Sequence of chain 1.G:
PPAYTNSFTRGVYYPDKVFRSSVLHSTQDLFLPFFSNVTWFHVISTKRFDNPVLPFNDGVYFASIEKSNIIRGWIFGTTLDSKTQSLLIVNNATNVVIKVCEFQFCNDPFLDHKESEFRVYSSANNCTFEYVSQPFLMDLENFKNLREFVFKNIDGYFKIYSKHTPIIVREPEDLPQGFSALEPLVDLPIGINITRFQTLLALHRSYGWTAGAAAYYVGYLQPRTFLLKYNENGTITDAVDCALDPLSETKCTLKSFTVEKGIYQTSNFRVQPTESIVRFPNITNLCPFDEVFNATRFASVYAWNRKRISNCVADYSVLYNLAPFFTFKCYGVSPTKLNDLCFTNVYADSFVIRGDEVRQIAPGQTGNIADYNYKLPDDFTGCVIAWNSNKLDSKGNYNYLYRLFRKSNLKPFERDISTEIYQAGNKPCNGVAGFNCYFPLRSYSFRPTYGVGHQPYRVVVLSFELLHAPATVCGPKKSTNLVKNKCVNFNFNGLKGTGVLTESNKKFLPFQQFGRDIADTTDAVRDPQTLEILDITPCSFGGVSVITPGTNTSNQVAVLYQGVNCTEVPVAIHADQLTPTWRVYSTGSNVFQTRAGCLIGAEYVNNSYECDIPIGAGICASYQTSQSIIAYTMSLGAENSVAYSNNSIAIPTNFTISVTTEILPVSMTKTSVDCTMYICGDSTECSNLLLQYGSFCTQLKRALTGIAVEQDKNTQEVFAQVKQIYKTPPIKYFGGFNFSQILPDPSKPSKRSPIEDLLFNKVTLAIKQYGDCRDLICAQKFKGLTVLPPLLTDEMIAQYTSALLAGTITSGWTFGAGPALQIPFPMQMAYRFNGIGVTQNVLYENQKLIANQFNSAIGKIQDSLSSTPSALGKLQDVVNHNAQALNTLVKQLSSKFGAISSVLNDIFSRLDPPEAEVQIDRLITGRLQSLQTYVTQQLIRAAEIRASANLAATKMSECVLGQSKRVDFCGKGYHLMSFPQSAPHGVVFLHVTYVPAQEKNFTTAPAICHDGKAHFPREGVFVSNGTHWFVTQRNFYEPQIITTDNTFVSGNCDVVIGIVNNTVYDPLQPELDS

This small molecule binds to this protein.
Small molecule (SMILES): CC(=O)N[C@H]1[C@H](O[C@H]2[C@H](O)[C@@H](NC(C)=O)CO[C@@H]2CO)O[C@H](CO)[C@@H](O)[C@@H]1O

Sequence of chain 1.A:
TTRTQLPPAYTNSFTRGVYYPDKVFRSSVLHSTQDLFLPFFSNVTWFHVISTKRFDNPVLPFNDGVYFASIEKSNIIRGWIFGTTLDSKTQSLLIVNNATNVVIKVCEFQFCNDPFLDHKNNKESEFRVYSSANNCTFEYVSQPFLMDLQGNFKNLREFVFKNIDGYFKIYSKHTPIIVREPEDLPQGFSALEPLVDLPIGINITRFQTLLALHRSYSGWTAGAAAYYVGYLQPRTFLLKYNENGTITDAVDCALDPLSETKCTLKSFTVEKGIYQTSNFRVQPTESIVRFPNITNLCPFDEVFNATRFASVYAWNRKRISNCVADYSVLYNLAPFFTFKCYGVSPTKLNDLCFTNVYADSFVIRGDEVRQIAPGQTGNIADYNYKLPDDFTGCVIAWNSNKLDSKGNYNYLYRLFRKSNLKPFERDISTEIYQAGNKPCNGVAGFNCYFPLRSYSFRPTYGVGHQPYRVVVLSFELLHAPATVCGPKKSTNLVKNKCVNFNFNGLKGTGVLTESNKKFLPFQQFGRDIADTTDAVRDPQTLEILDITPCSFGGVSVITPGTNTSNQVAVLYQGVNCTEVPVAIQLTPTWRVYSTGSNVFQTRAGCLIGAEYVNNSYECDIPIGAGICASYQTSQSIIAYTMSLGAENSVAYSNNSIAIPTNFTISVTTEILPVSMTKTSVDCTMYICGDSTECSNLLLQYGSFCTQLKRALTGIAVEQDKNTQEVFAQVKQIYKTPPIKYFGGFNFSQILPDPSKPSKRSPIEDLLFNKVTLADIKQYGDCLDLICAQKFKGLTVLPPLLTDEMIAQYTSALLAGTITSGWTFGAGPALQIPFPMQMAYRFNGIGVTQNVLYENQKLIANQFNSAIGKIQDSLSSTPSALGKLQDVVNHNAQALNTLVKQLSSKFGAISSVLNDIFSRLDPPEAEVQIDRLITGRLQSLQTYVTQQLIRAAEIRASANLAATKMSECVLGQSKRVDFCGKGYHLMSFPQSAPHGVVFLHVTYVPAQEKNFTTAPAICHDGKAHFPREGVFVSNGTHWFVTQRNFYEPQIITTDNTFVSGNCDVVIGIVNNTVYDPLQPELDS

Binding-site contacts:
Ligand atom C5 contacts residue ASN706 of chain 1.A at 3.5 Å.
Ligand atom O5 contacts residue TYR793 of chain 1.G at 4.2 Å.
Ligand atom O4 contacts residue TYR793 of chain 1.G at 3.4 Å.
Ligand atom C4 contacts residue ASN706 of chain 1.A at 4.2 Å.
Ligand atom O3 contacts residue ASN706 of chain 1.A at 4.1 Å.
Ligand atom C3 contacts residue ASN706 of chain 1.A at 3.8 Å.
Ligand atom N2 contacts residue TYR793 of chain 1.G at 4.0 Å.
Ligand atom O5 contacts residue ASN706 of chain 1.A at 2.3 Å (h-bond).
Ligand atom C1 contacts residue TYR793 of chain 1.G at 3.9 Å (hydrophobic).
Ligand atom C5 contacts residue TYR793 of chain 1.G at 4.1 Å (hydrophobic).
Ligand atom C7 contacts residue ASN706 of chain 1.A at 4.2 Å.
Ligand atom C4 contacts residue TYR793 of chain 1.G at 4.5 Å (hydrophobic).
Ligand atom C1 contacts residue ASN706 of chain 1.A at 1.4 Å.
Ligand atom N2 contacts residue ILE791 of chain 1.G at 4.2 Å.
Ligand atom C7 contacts residue ILE791 of chain 1.G at 4.4 Å (hydrophobic).
Ligand atom C8 contacts residue ILE791 of chain 1.G at 3.7 Å (hydrophobic).
Ligand atom N2 contacts residue ASN706 of chain 1.A at 3.3 Å (h-bond).
Ligand atom C2 contacts residue ASN706 of chain 1.A at 2.5 Å.
Ligand atom O7 contacts residue ILE791 of chain 1.G at 3.3 Å.